Binding-site contacts:
Ligand atom C7 contacts residue LYS242 of chain 1.A at 3.8 Å.
Ligand atom O contacts residue ASP241 of chain 1.A at 3.2 Å (salt-bridge).
Ligand atom C6 contacts residue TYR139 of chain 1.A at 3.6 Å (hydrophobic).
Ligand atom C4 contacts residue TYR139 of chain 1.A at 3.8 Å (hydrophobic).
Ligand atom C1 contacts residue ASN226 of chain 1.A at 3.7 Å.
Ligand atom C9 contacts residue THR240 of chain 1.A at 4.3 Å.
Ligand atom C8 contacts residue TYR139 of chain 1.A at 3.5 Å (hydrophobic).
Ligand atom C contacts residue ASN226 of chain 1.A at 3.1 Å.
Ligand atom C9 contacts residue GLN244 of chain 1.A at 3.8 Å.
Ligand atom C contacts residue TYR139 of chain 1.A at 4.1 Å (hydrophobic).
Ligand atom C10 contacts residue GLN244 of chain 1.A at 4.2 Å.
Ligand atom C14 contacts residue GLN244 of chain 1.A at 3.6 Å.
Ligand atom C12 contacts residue LYS228 of chain 1.A at 3.4 Å.
Ligand atom O contacts residue GLN244 of chain 1.A at 2.7 Å (h-bond).
Ligand atom C6 contacts residue ASP241 of chain 1.A at 3.7 Å.
Ligand atom C3 contacts residue LYS242 of chain 1.A at 3.4 Å.
Ligand atom C1 contacts residue LYS242 of chain 1.A at 3.4 Å.
Ligand atom C11 contacts residue LYS228 of chain 1.A at 3.6 Å.
Ligand atom N1 contacts residue THR240 of chain 1.A at 4.0 Å.
Ligand atom C11 contacts residue TYR139 of chain 1.A at 3.8 Å (hydrophobic).
Ligand atom C9 contacts residue ASP241 of chain 1.A at 3.8 Å.
Ligand atom C5 contacts residue LYS242 of chain 1.A at 4.0 Å.
Ligand atom C6 contacts residue LYS242 of chain 1.A at 4.0 Å.
Ligand atom C9 contacts residue TYR139 of chain 1.A at 4.3 Å (hydrophobic).
Ligand atom C5 contacts residue GLN244 of chain 1.A at 4.3 Å.
Ligand atom C7 contacts residue THR240 of chain 1.A at 3.6 Å.
Ligand atom C7 contacts residue ASP241 of chain 1.A at 3.6 Å.
Ligand atom C2 contacts residue LYS242 of chain 1.A at 4.0 Å.
Ligand atom C8 contacts residue LYS242 of chain 1.A at 3.7 Å.
Ligand atom N1 contacts residue GLN244 of chain 1.A at 3.1 Å (h-bond).
Ligand atom C3 contacts residue TYR139 of chain 1.A at 3.9 Å (hydrophobic).
Ligand atom N contacts residue TYR139 of chain 1.A at 3.6 Å.
Ligand atom C5 contacts residue TYR139 of chain 1.A at 3.6 Å (hydrophobic).
Ligand atom C8 contacts residue ASN226 of chain 1.A at 3.6 Å.
Ligand atom O contacts residue THR240 of chain 1.A at 3.6 Å.
Ligand atom C13 contacts residue LYS228 of chain 1.A at 3.8 Å.
Ligand atom C8 contacts residue ASP241 of chain 1.A at 4.1 Å.
Ligand atom C7 contacts residue TYR139 of chain 1.A at 3.6 Å (hydrophobic).
Ligand atom C4 contacts residue LYS242 of chain 1.A at 3.8 Å.
Ligand atom C10 contacts residue TYR139 of chain 1.A at 4.2 Å (hydrophobic).

Sequence of chain 1.A:
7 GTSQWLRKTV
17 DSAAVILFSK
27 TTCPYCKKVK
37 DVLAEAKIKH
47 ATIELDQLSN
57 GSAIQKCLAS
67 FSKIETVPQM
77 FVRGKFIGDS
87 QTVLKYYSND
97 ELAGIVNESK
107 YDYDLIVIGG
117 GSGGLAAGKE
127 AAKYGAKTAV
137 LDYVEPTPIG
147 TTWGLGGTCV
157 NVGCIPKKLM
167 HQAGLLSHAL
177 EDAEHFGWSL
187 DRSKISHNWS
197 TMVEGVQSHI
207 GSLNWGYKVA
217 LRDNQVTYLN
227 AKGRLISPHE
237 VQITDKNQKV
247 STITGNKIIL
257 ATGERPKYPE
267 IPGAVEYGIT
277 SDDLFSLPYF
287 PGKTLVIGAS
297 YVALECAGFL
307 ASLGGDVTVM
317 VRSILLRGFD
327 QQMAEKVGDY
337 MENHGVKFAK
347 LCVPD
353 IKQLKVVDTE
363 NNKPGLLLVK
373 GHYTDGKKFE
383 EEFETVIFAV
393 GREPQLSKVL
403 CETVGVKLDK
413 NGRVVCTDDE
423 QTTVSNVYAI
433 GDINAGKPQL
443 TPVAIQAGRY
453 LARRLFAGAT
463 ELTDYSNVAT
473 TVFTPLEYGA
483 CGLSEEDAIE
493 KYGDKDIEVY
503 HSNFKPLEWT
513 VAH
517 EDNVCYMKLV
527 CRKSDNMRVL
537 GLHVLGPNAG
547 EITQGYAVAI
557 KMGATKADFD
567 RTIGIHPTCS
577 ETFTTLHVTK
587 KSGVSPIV

This small molecule binds to this protein.
Small molecule (SMILES): CC(C)c1ccc(C(=O)Nc2ccccn2)cc1